Sequence of chain 1.A:
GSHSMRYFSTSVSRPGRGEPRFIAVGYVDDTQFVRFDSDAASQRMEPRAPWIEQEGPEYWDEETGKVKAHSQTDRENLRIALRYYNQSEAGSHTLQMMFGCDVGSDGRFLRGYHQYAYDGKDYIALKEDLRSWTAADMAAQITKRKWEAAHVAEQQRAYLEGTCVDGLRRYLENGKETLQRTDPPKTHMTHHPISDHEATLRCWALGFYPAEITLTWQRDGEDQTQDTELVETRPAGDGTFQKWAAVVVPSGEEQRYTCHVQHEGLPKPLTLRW

This small molecule binds to this protein.
Small molecule (SMILES): CC[C@H](C)[C@H](NC(=O)[C@@H](NC(=O)[C@H](CC(N)=O)NC(=O)[C@H](CC(=O)O)NC(=O)[C@H](CCCCN)NC(=O)[C@H](Cc1ccccc1)NC(=O)[C@@H](N)CCC(N)=O)C(C)C)C(=O)N[C@@H](CC(C)C)C(=O)N[C@@H](CC(C)C)C(=O)O

Binding-site contacts:
Ligand atom OD1 contacts residue GLN155 of chain 1.A at 3.0 Å (h-bond).
Ligand atom O contacts residue LYS66 of chain 1.A at 3.0 Å (salt-bridge).
Ligand atom OD1 contacts residue GLN156 of chain 1.A at 3.5 Å (h-bond).
Ligand atom NZ contacts residue HIS70 of chain 1.A at 3.1 Å (h-bond).
Ligand atom O contacts residue TRP147 of chain 1.A at 2.6 Å (h-bond).
Ligand atom CA contacts residue TYR171 of chain 1.A at 3.4 Å (hydrophobic).
Ligand atom N contacts residue GLU63 of chain 1.A at 2.8 Å (salt-bridge).
Ligand atom CZ contacts residue PHE99 of chain 1.A at 3.6 Å (hydrophobic).
Ligand atom O contacts residue THR143 of chain 1.A at 2.7 Å (h-bond).
Ligand atom O contacts residue TYR84 of chain 1.A at 2.5 Å (h-bond).
Ligand atom N contacts residue TYR171 of chain 1.A at 2.6 Å (h-bond).
Ligand atom CB contacts residue GLU63 of chain 1.A at 3.4 Å.
Ligand atom CG1 contacts residue THR73 of chain 1.A at 3.3 Å.
Ligand atom O contacts residue LYS66 of chain 1.A at 3.5 Å.
Ligand atom C contacts residue THR143 of chain 1.A at 3.6 Å.
Ligand atom N contacts residue PHE99 of chain 1.A at 3.6 Å.
Ligand atom CA contacts residue GLU63 of chain 1.A at 3.6 Å.
Ligand atom CE contacts residue MET97 of chain 1.A at 3.2 Å (hydrophobic).
Ligand atom CG2 contacts residue TRP147 of chain 1.A at 3.5 Å (hydrophobic).
Ligand atom ND2 contacts residue GLN156 of chain 1.A at 3.0 Å (h-bond).
Ligand atom CA contacts residue ASN77 of chain 1.A at 3.3 Å.
Ligand atom CD2 contacts residue ASN77 of chain 1.A at 3.3 Å.
Ligand atom O contacts residue TYR7 of chain 1.A at 3.6 Å.
Ligand atom CD2 contacts residue TYR7 of chain 1.A at 3.6 Å (hydrophobic).
Ligand atom O contacts residue ASN77 of chain 1.A at 3.3 Å (h-bond).
Ligand atom CG contacts residue GLN156 of chain 1.A at 3.2 Å.
Ligand atom CA contacts residue TYR7 of chain 1.A at 3.4 Å (hydrophobic).
Ligand atom C contacts residue TYR159 of chain 1.A at 3.6 Å (hydrophobic).
Ligand atom CA contacts residue TYR159 of chain 1.A at 3.6 Å (hydrophobic).
Ligand atom C contacts residue TYR7 of chain 1.A at 3.4 Å (hydrophobic).
Ligand atom C contacts residue TYR84 of chain 1.A at 3.3 Å (hydrophobic).
Ligand atom N contacts residue TYR7 of chain 1.A at 2.8 Å (h-bond).
Ligand atom CD1 contacts residue GLN156 of chain 1.A at 3.2 Å.
Ligand atom O contacts residue TYR159 of chain 1.A at 2.5 Å (h-bond).
Ligand atom N contacts residue LYS66 of chain 1.A at 3.6 Å.
Ligand atom O contacts residue THR73 of chain 1.A at 3.2 Å.
Ligand atom N contacts residue TYR7 of chain 1.A at 3.5 Å (h-bond).
Ligand atom N contacts residue ASN77 of chain 1.A at 2.9 Å (h-bond).
Ligand atom C contacts residue ASN77 of chain 1.A at 3.6 Å.
Ligand atom OXT contacts residue TYR84 of chain 1.A at 3.4 Å (h-bond).